Sequence of chain 1.A:
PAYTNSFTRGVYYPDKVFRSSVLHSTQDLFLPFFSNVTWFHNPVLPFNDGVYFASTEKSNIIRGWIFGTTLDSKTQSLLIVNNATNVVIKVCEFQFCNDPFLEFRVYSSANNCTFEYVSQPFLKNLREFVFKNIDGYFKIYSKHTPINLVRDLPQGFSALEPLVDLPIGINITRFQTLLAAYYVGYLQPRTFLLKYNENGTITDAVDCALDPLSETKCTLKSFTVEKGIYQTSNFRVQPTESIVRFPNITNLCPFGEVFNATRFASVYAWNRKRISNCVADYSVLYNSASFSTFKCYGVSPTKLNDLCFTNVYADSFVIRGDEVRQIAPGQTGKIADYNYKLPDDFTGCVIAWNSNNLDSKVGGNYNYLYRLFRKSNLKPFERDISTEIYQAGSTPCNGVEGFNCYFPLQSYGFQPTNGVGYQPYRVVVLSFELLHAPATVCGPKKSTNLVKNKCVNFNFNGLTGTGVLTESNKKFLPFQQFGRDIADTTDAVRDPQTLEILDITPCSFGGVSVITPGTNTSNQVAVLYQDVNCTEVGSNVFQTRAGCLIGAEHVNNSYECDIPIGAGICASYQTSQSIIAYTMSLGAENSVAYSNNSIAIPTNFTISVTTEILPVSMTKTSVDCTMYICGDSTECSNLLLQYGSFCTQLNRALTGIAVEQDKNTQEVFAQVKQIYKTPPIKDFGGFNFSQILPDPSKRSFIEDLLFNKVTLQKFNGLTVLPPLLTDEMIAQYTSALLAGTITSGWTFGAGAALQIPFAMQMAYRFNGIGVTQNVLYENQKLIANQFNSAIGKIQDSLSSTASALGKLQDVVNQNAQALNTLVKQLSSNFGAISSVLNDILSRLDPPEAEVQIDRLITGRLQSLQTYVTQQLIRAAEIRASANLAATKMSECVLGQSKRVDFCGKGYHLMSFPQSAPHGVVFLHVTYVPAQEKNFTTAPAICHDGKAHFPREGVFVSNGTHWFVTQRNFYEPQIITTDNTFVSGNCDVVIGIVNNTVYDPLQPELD

Binding-site contacts:
Ligand atom O7 contacts residue ASN603 of chain 1.A at 3.6 Å.
Ligand atom N2 contacts residue THR604 of chain 1.A at 4.1 Å.
Ligand atom N2 contacts residue ASN603 of chain 1.A at 2.9 Å (h-bond).
Ligand atom C5 contacts residue ASN603 of chain 1.A at 3.7 Å.
Ligand atom C1 contacts residue ASN603 of chain 1.A at 1.4 Å.
Ligand atom C2 contacts residue ASN603 of chain 1.A at 2.5 Å.
Ligand atom C1 contacts residue THR604 of chain 1.A at 4.0 Å.
Ligand atom C8 contacts residue ASN603 of chain 1.A at 3.8 Å.
Ligand atom C7 contacts residue ASN603 of chain 1.A at 3.4 Å.
Ligand atom C3 contacts residue THR604 of chain 1.A at 4.1 Å.
Ligand atom C3 contacts residue ASN603 of chain 1.A at 3.8 Å.
Ligand atom C4 contacts residue ASN603 of chain 1.A at 4.2 Å.
Ligand atom O5 contacts residue ASN603 of chain 1.A at 2.4 Å (h-bond).

A small-molecule ligand and the protein it binds are described below.
Small molecule (SMILES): CC(=O)N[C@@H]1[C@@H](O)[C@H](O)[C@@H](CO)O[C@H]1O